The protein below binds the small molecule below.
Small molecule (SMILES): CC(=O)N[C@H]1[C@H](O[C@H]2[C@H](O)[C@@H](NC(C)=O)CO[C@@H]2CO)O[C@H](CO)[C@@H](O[C@@H]2O[C@H](CO)[C@@H](O)[C@H](O)[C@@H]2O)[C@@H]1O

Binding-site contacts:
Ligand atom C3 contacts residue ASN246 of chain 1.D at 3.9 Å.
Ligand atom N2 contacts residue ASN246 of chain 1.D at 3.1 Å (h-bond).
Ligand atom O7 contacts residue ASN246 of chain 1.D at 4.0 Å.
Ligand atom O5 contacts residue ASN246 of chain 1.D at 2.3 Å (h-bond).
Ligand atom C4 contacts residue ASN246 of chain 1.D at 4.3 Å.
Ligand atom C8 contacts residue ASN246 of chain 1.D at 3.4 Å.
Ligand atom C7 contacts residue ASN246 of chain 1.D at 3.3 Å.
Ligand atom C1 contacts residue ASN246 of chain 1.D at 1.4 Å.
Ligand atom C5 contacts residue ASN246 of chain 1.D at 3.5 Å.
Ligand atom C2 contacts residue ASN246 of chain 1.D at 2.5 Å.

Sequence of chain 1.D:
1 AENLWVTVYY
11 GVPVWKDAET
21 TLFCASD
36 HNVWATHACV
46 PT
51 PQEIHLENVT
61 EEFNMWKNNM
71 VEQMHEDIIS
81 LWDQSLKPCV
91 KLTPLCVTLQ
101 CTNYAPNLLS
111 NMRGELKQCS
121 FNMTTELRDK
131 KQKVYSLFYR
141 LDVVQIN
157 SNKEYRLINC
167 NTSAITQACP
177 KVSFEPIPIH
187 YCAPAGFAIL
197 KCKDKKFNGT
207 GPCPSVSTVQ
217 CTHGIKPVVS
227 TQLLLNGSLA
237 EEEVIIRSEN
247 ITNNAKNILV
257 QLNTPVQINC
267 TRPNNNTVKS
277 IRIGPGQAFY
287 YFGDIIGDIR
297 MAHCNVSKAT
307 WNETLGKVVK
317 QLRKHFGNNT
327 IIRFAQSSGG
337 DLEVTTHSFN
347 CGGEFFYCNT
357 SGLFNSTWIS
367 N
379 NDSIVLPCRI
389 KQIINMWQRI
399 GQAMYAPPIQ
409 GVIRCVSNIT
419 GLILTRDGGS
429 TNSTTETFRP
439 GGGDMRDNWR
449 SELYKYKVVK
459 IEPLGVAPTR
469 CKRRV